Binding-site contacts:
Ligand atom N2 contacts residue LEU99 of chain 1.B at 4.4 Å.
Ligand atom C1 contacts residue ASN40 of chain 1.B at 1.4 Å.
Ligand atom C7 contacts residue LEU99 of chain 1.B at 4.2 Å (hydrophobic).
Ligand atom N2 contacts residue THR42 of chain 1.B at 4.4 Å.
Ligand atom O7 contacts residue ASN40 of chain 1.B at 4.1 Å.
Ligand atom C7 contacts residue ASN40 of chain 1.B at 3.8 Å.
Ligand atom O5 contacts residue ASN40 of chain 1.B at 2.4 Å (h-bond).
Ligand atom C5 contacts residue ASN40 of chain 1.B at 3.7 Å.
Ligand atom C4 contacts residue ASN40 of chain 1.B at 4.3 Å.
Ligand atom O7 contacts residue LEU99 of chain 1.B at 3.5 Å.
Ligand atom C3 contacts residue ASN40 of chain 1.B at 3.8 Å.
Ligand atom C2 contacts residue ASN40 of chain 1.B at 2.5 Å.
Ligand atom N2 contacts residue ASN40 of chain 1.B at 2.9 Å (h-bond).
Ligand atom C8 contacts residue ASN40 of chain 1.B at 4.2 Å.

Sequence of chain 1.B:
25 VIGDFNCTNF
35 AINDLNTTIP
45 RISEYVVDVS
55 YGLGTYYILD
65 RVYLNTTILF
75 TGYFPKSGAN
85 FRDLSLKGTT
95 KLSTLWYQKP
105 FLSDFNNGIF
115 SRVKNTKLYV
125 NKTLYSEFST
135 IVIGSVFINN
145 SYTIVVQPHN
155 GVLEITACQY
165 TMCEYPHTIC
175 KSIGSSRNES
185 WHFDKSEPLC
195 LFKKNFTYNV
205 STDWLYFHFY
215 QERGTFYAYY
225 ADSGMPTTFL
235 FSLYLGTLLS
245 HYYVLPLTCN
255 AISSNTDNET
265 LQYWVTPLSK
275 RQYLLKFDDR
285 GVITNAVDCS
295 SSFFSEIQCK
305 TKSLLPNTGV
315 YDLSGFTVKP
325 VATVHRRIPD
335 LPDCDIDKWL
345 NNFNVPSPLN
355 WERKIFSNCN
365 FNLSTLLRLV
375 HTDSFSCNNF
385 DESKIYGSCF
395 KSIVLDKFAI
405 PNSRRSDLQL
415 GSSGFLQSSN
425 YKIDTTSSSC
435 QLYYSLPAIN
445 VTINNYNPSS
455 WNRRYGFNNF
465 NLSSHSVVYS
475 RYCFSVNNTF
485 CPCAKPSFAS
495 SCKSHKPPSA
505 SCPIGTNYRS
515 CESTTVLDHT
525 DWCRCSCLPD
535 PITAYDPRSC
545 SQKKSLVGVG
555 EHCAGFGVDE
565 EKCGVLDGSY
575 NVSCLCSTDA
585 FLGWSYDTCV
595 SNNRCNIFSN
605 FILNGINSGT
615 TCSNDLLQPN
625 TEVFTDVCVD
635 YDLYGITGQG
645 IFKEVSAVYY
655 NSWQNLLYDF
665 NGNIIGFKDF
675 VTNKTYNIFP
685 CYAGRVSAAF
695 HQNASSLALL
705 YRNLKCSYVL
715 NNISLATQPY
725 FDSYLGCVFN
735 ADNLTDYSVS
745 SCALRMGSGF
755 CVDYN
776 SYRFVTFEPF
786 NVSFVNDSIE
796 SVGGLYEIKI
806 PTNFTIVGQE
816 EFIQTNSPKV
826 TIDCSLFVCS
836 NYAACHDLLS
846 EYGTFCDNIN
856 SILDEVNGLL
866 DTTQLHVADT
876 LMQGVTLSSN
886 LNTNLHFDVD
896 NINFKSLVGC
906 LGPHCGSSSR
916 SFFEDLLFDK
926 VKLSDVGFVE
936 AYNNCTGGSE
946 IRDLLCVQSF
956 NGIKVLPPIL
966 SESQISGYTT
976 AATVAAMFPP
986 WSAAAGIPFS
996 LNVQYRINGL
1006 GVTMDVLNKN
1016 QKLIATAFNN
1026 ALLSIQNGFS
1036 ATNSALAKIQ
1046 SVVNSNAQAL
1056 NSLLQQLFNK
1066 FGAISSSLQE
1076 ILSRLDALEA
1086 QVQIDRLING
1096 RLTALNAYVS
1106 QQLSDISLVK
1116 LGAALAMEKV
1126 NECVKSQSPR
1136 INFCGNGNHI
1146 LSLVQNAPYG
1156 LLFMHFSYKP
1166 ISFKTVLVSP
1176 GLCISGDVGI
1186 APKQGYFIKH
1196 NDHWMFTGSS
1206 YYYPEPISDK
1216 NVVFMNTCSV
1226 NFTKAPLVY

The small molecule below binds the protein below.
Small molecule (SMILES): CC(=O)N[C@H]1[C@H](O[C@H]2[C@H](O)[C@@H](NC(C)=O)CO[C@@H]2CO)O[C@H](CO)[C@@H](O)[C@@H]1O